Sequence of chain 1.A:
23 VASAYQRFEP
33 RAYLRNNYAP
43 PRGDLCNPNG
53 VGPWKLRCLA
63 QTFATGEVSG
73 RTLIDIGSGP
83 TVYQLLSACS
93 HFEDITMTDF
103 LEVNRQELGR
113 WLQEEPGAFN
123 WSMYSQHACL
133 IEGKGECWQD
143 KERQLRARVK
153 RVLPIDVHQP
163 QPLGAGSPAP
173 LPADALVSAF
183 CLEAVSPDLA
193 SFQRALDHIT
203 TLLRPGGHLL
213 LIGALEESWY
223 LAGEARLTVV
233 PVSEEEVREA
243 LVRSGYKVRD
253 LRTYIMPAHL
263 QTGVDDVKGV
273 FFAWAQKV

Binding-site contacts:
Ligand atom N1 contacts residue GLU219 of chain 1.A at 2.8 Å (salt-bridge).
Ligand atom C13 contacts residue TYR40 of chain 1.A at 3.7 Å (hydrophobic).
Ligand atom O2 contacts residue VAL53 of chain 1.A at 3.2 Å.
Ligand atom O3 contacts residue VAL53 of chain 1.A at 3.8 Å.
Ligand atom C1 contacts residue GLU219 of chain 1.A at 3.6 Å.
Ligand atom C8 contacts residue ASN39 of chain 1.A at 3.8 Å.
Ligand atom C3 contacts residue ASP267 of chain 1.A at 3.4 Å.
Ligand atom C16 contacts residue ARG44 of chain 1.A at 3.4 Å.
Ligand atom C4 contacts residue ASN39 of chain 1.A at 3.7 Å.
Ligand atom O1 contacts residue TYR222 of chain 1.A at 3.3 Å.
Ligand atom C8 contacts residue TYR35 of chain 1.A at 3.6 Å (hydrophobic).
Ligand atom C15 contacts residue GLY54 of chain 1.A at 3.5 Å.
Ligand atom C14 contacts residue GLY54 of chain 1.A at 3.8 Å.
Ligand atom C11 contacts residue TYR40 of chain 1.A at 3.6 Å (hydrophobic).
Ligand atom O2 contacts residue VAL272 of chain 1.A at 3.8 Å.
Ligand atom C11 contacts residue VAL53 of chain 1.A at 3.8 Å (hydrophobic).
Ligand atom C15 contacts residue TYR126 of chain 1.A at 3.6 Å (hydrophobic).
Ligand atom C8 contacts residue TYR40 of chain 1.A at 3.4 Å (hydrophobic).
Ligand atom C1 contacts residue TYR222 of chain 1.A at 3.5 Å (hydrophobic).
Ligand atom C5 contacts residue ASN39 of chain 1.A at 3.8 Å.
Ligand atom C3 contacts residue GLU219 of chain 1.A at 3.1 Å.
Ligand atom CL1 contacts residue TYR85 of chain 1.A at 3.6 Å.
Ligand atom O3 contacts residue MET258 of chain 1.A at 3.1 Å.
Ligand atom C8 contacts residue PHE182 of chain 1.A at 3.5 Å (hydrophobic).
Ligand atom C7 contacts residue PHE182 of chain 1.A at 3.5 Å (hydrophobic).
Ligand atom C16 contacts residue VAL53 of chain 1.A at 3.8 Å (hydrophobic).
Ligand atom O1 contacts residue GLU219 of chain 1.A at 2.4 Å (salt-bridge).
Ligand atom O3 contacts residue ARG44 of chain 1.A at 3.2 Å.
Ligand atom C6 contacts residue PHE182 of chain 1.A at 3.8 Å (hydrophobic).
Ligand atom N2 contacts residue ASN39 of chain 1.A at 3.0 Å (h-bond).
Ligand atom C16 contacts residue ASN39 of chain 1.A at 3.6 Å.
Ligand atom C7 contacts residue ASN39 of chain 1.A at 3.7 Å.
Ligand atom N1 contacts residue ASP267 of chain 1.A at 3.6 Å.
Ligand atom CL1 contacts residue LEU58 of chain 1.A at 3.8 Å.
Ligand atom C11 contacts residue ASN39 of chain 1.A at 3.6 Å.
Ligand atom C16 contacts residue TYR40 of chain 1.A at 3.8 Å (hydrophobic).
Ligand atom C10 contacts residue TYR35 of chain 1.A at 3.2 Å (hydrophobic).
Ligand atom C12 contacts residue TYR40 of chain 1.A at 3.5 Å (hydrophobic).
Ligand atom CL1 contacts residue TYR126 of chain 1.A at 3.7 Å.
Ligand atom C7 contacts residue TYR40 of chain 1.A at 3.4 Å (hydrophobic).

The protein below binds the small molecule below.
Small molecule (SMILES): O=S(=O)(Nc1ccc(Cl)cc1)c1ccc2c(c1)CN[C@@H](CO)C2